Binding-site contacts:
Ligand atom O7 contacts residue ASN72 of chain 1.A at 3.1 Å (h-bond).
Ligand atom O5 contacts residue ASN72 of chain 1.A at 2.4 Å (h-bond).
Ligand atom C2 contacts residue ASN72 of chain 1.A at 2.4 Å.
Ligand atom C7 contacts residue ASN72 of chain 1.A at 3.0 Å.
Ligand atom C5 contacts residue ASN72 of chain 1.A at 3.8 Å.
Ligand atom C8 contacts residue ASN72 of chain 1.A at 3.7 Å.
Ligand atom C4 contacts residue ASN72 of chain 1.A at 4.3 Å.
Ligand atom C1 contacts residue ASN72 of chain 1.A at 1.4 Å.
Ligand atom O7 contacts residue HIS71 of chain 1.A at 3.6 Å.
Ligand atom C8 contacts residue HIS71 of chain 1.A at 3.8 Å.
Ligand atom C7 contacts residue HIS71 of chain 1.A at 4.0 Å.
Ligand atom N2 contacts residue ASN72 of chain 1.A at 2.7 Å (h-bond).
Ligand atom C1 contacts residue THR74 of chain 1.A at 3.9 Å.
Ligand atom C3 contacts residue ASN72 of chain 1.A at 3.7 Å.

A protein and the small-molecule ligand that binds it are described below.
Small molecule (SMILES): CC(=O)N[C@@H]1[C@@H](O)[C@H](O)[C@@H](CO)O[C@H]1O

Sequence of chain 1.A:
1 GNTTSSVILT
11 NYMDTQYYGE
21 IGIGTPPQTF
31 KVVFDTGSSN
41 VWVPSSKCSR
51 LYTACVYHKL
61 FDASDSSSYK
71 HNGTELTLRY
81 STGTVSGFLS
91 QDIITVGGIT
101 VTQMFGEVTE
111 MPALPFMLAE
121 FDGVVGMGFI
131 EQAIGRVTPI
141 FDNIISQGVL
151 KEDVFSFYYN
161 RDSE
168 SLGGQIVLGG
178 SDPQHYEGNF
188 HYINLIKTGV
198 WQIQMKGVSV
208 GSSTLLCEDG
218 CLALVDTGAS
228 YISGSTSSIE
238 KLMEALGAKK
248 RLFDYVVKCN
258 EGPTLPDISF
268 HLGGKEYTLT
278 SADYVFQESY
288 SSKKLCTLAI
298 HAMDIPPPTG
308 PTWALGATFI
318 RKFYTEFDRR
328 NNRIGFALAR